Sequence of chain 1.A:
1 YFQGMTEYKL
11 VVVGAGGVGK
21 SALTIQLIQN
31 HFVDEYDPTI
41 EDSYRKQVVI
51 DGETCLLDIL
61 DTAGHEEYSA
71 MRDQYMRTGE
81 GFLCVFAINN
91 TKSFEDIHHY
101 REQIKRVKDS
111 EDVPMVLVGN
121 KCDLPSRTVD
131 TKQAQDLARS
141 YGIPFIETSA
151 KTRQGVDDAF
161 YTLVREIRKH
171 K

Binding-site contacts:
Ligand atom O3G contacts residue GLY16 of chain 1.A at 3.5 Å.
Ligand atom N2 contacts residue LEU124 of chain 1.A at 3.5 Å.
Ligand atom N7 contacts residue ASN120 of chain 1.A at 3.0 Å (h-bond).
Ligand atom O2A contacts residue GLY19 of chain 1.A at 3.4 Å.
Ligand atom O2B contacts residue SER21 of chain 1.A at 2.8 Å (h-bond).
Ligand atom O4' contacts residue LYS121 of chain 1.A at 3.4 Å (salt-bridge).
Ligand atom C2 contacts residue ASP123 of chain 1.A at 3.6 Å.
Ligand atom O6 contacts residue ALA150 of chain 1.A at 2.8 Å (h-bond).
Ligand atom O2B contacts residue LYS20 of chain 1.A at 3.5 Å (salt-bridge).
Ligand atom O1B contacts residue VAL18 of chain 1.A at 3.3 Å (h-bond).
Ligand atom C2' contacts residue VAL33 of chain 1.A at 3.5 Å (hydrophobic).
Ligand atom O6 contacts residue ASN120 of chain 1.A at 3.2 Å (h-bond).
Ligand atom O3G contacts residue GLY64 of chain 1.A at 3.3 Å (h-bond).
Ligand atom PG contacts residue MG1 of chain 1.G at 3.5 Å.
Ligand atom C6 contacts residue LYS121 of chain 1.A at 3.5 Å.
Ligand atom O6 contacts residue ASP123 of chain 1.A at 3.5 Å (salt-bridge).
Ligand atom O2B contacts residue MG1 of chain 1.G at 2.3 Å.
Ligand atom N2 contacts residue ASP123 of chain 1.A at 2.7 Å (salt-bridge).
Ligand atom C6 contacts residue ASP123 of chain 1.A at 3.6 Å.
Ligand atom O2G contacts residue MG1 of chain 1.G at 2.3 Å.
Ligand atom O2' contacts residue VAL33 of chain 1.A at 2.6 Å (h-bond).
Ligand atom C8 contacts residue ALA22 of chain 1.A at 3.5 Å (hydrophobic).
Ligand atom PB contacts residue LYS20 of chain 1.A at 3.5 Å.
Ligand atom O1B contacts residue GLY17 of chain 1.A at 3.5 Å (h-bond).
Ligand atom O2A contacts residue SER21 of chain 1.A at 3.3 Å (h-bond).
Ligand atom O2' contacts residue ASP34 of chain 1.A at 3.0 Å (salt-bridge).
Ligand atom N1 contacts residue ASP123 of chain 1.A at 2.8 Å (salt-bridge).
Ligand atom N7 contacts residue ALA150 of chain 1.A at 3.6 Å.
Ligand atom O6 contacts residue SER149 of chain 1.A at 3.4 Å.
Ligand atom N3B contacts residue GLY17 of chain 1.A at 3.2 Å (h-bond).
Ligand atom O1B contacts residue LYS20 of chain 1.A at 2.8 Å (salt-bridge).
Ligand atom O3A contacts residue GLY19 of chain 1.A at 3.1 Å (h-bond).
Ligand atom O2A contacts residue ALA22 of chain 1.A at 2.8 Å (h-bond).
Ligand atom O3' contacts residue ASP34 of chain 1.A at 2.7 Å (salt-bridge).
Ligand atom O6 contacts residue LYS121 of chain 1.A at 3.4 Å (salt-bridge).
Ligand atom PB contacts residue MG1 of chain 1.G at 3.5 Å.
Ligand atom O3G contacts residue LYS20 of chain 1.A at 2.6 Å (salt-bridge).
Ligand atom O2G contacts residue THR39 of chain 1.A at 2.8 Å (h-bond).
Ligand atom O2' contacts residue PHE32 of chain 1.A at 3.5 Å.
Ligand atom O1B contacts residue GLY19 of chain 1.A at 3.0 Å (h-bond).

The protein below binds the small molecule below.
Small molecule (SMILES): Nc1nc2c(ncn2[C@@H]2O[C@H](CO[P](=O)(O)O[P](=O)(O)NP(=O)(O)O)[C@@H](O)[C@H]2O)c(=O)[nH]1